Binding-site contacts:
Ligand atom O1 contacts residue LYS227 of chain 2.C at 3.7 Å.
Ligand atom O6 contacts residue LEU197 of chain 2.C at 3.1 Å.
Ligand atom O7 contacts residue HEM1 of chain 2.M at 3.8 Å.
Ligand atom N1 contacts residue ASP228 of chain 2.C at 3.0 Å (salt-bridge).
Ligand atom C9 contacts residue LEU197 of chain 2.C at 3.7 Å (hydrophobic).
Ligand atom C16 contacts residue GLY38 of chain 2.C at 3.5 Å.
Ligand atom O1 contacts residue TRP31 of chain 2.C at 3.6 Å.
Ligand atom N1 contacts residue TRP31 of chain 2.C at 3.6 Å.
Ligand atom O5 contacts residue LEU197 of chain 2.C at 3.2 Å.
Ligand atom C14 contacts residue LEU197 of chain 2.C at 3.8 Å (hydrophobic).
Ligand atom C2 contacts residue TRP31 of chain 2.C at 3.8 Å (hydrophobic).
Ligand atom O6 contacts residue HEM1 of chain 2.M at 3.1 Å.
Ligand atom C4 contacts residue HEM1 of chain 2.M at 3.7 Å.
Ligand atom C17 contacts residue HEM1 of chain 2.M at 3.4 Å.
Ligand atom C16 contacts residue GLY34 of chain 2.C at 3.6 Å.
Ligand atom O7 contacts residue SER35 of chain 2.C at 3.6 Å.
Ligand atom C1 contacts residue ASP228 of chain 2.C at 3.7 Å.
Ligand atom C7 contacts residue ASP228 of chain 2.C at 3.3 Å.
Ligand atom C6 contacts residue HEM1 of chain 2.M at 3.7 Å.
Ligand atom O3 contacts residue ASP228 of chain 2.C at 3.2 Å (salt-bridge).
Ligand atom O1 contacts residue TYR224 of chain 2.C at 3.4 Å.
Ligand atom C1 contacts residue TYR224 of chain 2.C at 3.6 Å (hydrophobic).
Ligand atom O2 contacts residue SER35 of chain 2.C at 2.5 Å (h-bond).
Ligand atom C3 contacts residue PHE220 of chain 2.C at 3.8 Å (hydrophobic).
Ligand atom N2 contacts residue HEM1 of chain 2.M at 3.7 Å.
Ligand atom C4 contacts residue PHE220 of chain 2.C at 3.6 Å (hydrophobic).
Ligand atom C3 contacts residue ILE27 of chain 2.C at 3.7 Å (hydrophobic).
Ligand atom C5 contacts residue HEM1 of chain 2.M at 3.5 Å.
Ligand atom O2 contacts residue ASP228 of chain 2.C at 2.2 Å (salt-bridge).
Ligand atom C5 contacts residue PHE220 of chain 2.C at 3.5 Å (hydrophobic).
Ligand atom C20 contacts residue PHE18 of chain 2.C at 3.6 Å (hydrophobic).
Ligand atom O4 contacts residue PHE18 of chain 2.C at 3.8 Å.
Ligand atom O2 contacts residue PHE220 of chain 2.C at 3.8 Å.
Ligand atom O1 contacts residue ILE27 of chain 2.C at 3.0 Å.
Ligand atom O3 contacts residue SER35 of chain 2.C at 3.0 Å (h-bond).
Ligand atom C1 contacts residue LYS227 of chain 2.C at 3.8 Å.
Ligand atom C6 contacts residue PHE220 of chain 2.C at 3.5 Å (hydrophobic).
Ligand atom C7 contacts residue SER35 of chain 2.C at 3.7 Å.
Ligand atom C26 contacts residue MET190 of chain 2.C at 3.1 Å (hydrophobic).
Ligand atom C7 contacts residue PHE220 of chain 2.C at 3.5 Å (hydrophobic).

Sequence of chain 2.C:
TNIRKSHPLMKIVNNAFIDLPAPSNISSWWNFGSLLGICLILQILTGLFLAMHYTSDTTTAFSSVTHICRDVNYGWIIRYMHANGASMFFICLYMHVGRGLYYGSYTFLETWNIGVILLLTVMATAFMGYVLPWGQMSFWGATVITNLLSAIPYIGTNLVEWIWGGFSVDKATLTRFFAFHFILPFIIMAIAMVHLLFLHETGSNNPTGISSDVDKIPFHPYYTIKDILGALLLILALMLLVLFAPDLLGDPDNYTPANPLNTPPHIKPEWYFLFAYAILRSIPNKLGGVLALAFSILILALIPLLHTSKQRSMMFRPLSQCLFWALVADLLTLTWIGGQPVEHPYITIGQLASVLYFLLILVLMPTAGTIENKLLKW

A protein and the small-molecule ligand that binds it are described below.
Small molecule (SMILES): CCCCCC[C@H]1C(=O)O[C@H](C)[C@H](NC(=O)c2cccc(NC=O)c2O)C(=O)O[C@@H](C)[C@@H]1OC(=O)C(C)C